A protein and the small-molecule ligand that binds it are described below.
Small molecule (SMILES): CC[C@H](C)[C@H](N)C(=O)N[C@@H](CO)C(=O)N[C@@H](CCC(=O)O)C(=O)N[C@H](C=O)C(C)C

Sequence of chain 1.E:
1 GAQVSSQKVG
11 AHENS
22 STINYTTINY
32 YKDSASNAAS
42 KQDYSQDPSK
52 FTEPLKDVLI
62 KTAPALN

Binding-site contacts:
Ligand atom OE1 contacts residue SER5 of chain 1.E at 4.2 Å.
Ligand atom C contacts residue GLN3 of chain 1.E at 4.3 Å.
Ligand atom N contacts residue VAL4 of chain 1.E at 2.8 Å (h-bond).
Ligand atom N contacts residue ALA2 of chain 1.E at 4.3 Å.
Ligand atom CD1 contacts residue VAL4 of chain 1.E at 3.9 Å (hydrophobic).
Ligand atom N contacts residue GLN3 of chain 1.E at 4.3 Å.
Ligand atom O contacts residue ALA2 of chain 1.E at 4.0 Å.
Ligand atom CG2 contacts residue SER5 of chain 1.E at 3.1 Å.
Ligand atom CB contacts residue GLN3 of chain 1.E at 3.8 Å.
Ligand atom CG2 contacts residue VAL4 of chain 1.E at 3.8 Å (hydrophobic).
Ligand atom CA contacts residue ALA2 of chain 1.E at 3.9 Å (hydrophobic).
Ligand atom C contacts residue ALA2 of chain 1.E at 3.3 Å (hydrophobic).
Ligand atom O contacts residue GLN3 of chain 1.E at 3.4 Å (h-bond).
Ligand atom CB contacts residue ALA2 of chain 1.E at 3.5 Å (hydrophobic).
Ligand atom CA contacts residue VAL4 of chain 1.E at 4.0 Å (hydrophobic).
Ligand atom N contacts residue GLY1 of chain 1.E at 4.3 Å.
Ligand atom CA contacts residue ALA2 of chain 1.E at 3.0 Å (hydrophobic).
Ligand atom OG contacts residue GLN3 of chain 1.E at 3.0 Å (h-bond).
Ligand atom O contacts residue VAL4 of chain 1.E at 4.0 Å.
Ligand atom OE2 contacts residue VAL4 of chain 1.E at 4.1 Å.
Ligand atom O contacts residue SER6 of chain 1.E at 4.1 Å.
Ligand atom CB contacts residue GLN3 of chain 1.E at 4.1 Å.
Ligand atom CG2 contacts residue ALA2 of chain 1.E at 3.9 Å (hydrophobic).
Ligand atom CB contacts residue VAL4 of chain 1.E at 3.9 Å (hydrophobic).
Ligand atom O contacts residue SER5 of chain 1.E at 3.8 Å.
Ligand atom C contacts residue VAL4 of chain 1.E at 3.8 Å (hydrophobic).
Ligand atom CB contacts residue VAL4 of chain 1.E at 4.3 Å (hydrophobic).
Ligand atom OG contacts residue ALA2 of chain 1.E at 3.9 Å.
Ligand atom CG1 contacts residue GLN3 of chain 1.E at 3.1 Å.
Ligand atom OE2 contacts residue ASN25 of chain 1.E at 3.4 Å (h-bond).
Ligand atom N contacts residue ALA2 of chain 1.E at 2.8 Å (h-bond).
Ligand atom OE1 contacts residue VAL4 of chain 1.E at 3.6 Å (h-bond).
Ligand atom CG contacts residue VAL4 of chain 1.E at 4.2 Å (hydrophobic).
Ligand atom CA contacts residue VAL4 of chain 1.E at 3.0 Å (hydrophobic).
Ligand atom C contacts residue VAL4 of chain 1.E at 3.4 Å (hydrophobic).
Ligand atom O contacts residue VAL4 of chain 1.E at 3.0 Å (h-bond).
Ligand atom C contacts residue ALA2 of chain 1.E at 4.3 Å (hydrophobic).
Ligand atom CG2 contacts residue GLN3 of chain 1.E at 3.3 Å.
Ligand atom CD contacts residue VAL4 of chain 1.E at 3.8 Å (hydrophobic).
Ligand atom N contacts residue VAL4 of chain 1.E at 4.1 Å.